Binding-site contacts:
Ligand atom C4' contacts residue PHE272 of chain 1.D at 3.4 Å (hydrophobic).
Ligand atom C1' contacts residue TYR271 of chain 1.D at 3.6 Å (hydrophobic).
Ligand atom O3G contacts residue ASP190 of chain 1.D at 3.3 Å (salt-bridge).
Ligand atom O2A contacts residue MN1 of chain 1.H at 3.5 Å.
Ligand atom O1A contacts residue MN1 of chain 1.G at 2.4 Å.
Ligand atom O1A contacts residue MN1 of chain 1.H at 2.7 Å.
Ligand atom PG contacts residue GLY189 of chain 1.D at 3.6 Å.
Ligand atom O2B contacts residue ARG183 of chain 1.D at 2.9 Å (salt-bridge).
Ligand atom O1G contacts residue GLY189 of chain 1.D at 3.3 Å (h-bond).
Ligand atom O3G contacts residue GLY189 of chain 1.D at 3.0 Å (h-bond).
Ligand atom C2' contacts residue ASN279 of chain 1.D at 3.5 Å.
Ligand atom PG contacts residue MN1 of chain 1.G at 3.3 Å.
Ligand atom O1A contacts residue ASP192 of chain 1.D at 3.0 Å (salt-bridge).
Ligand atom PG contacts residue SER180 of chain 1.D at 3.5 Å.
Ligand atom O1G contacts residue ARG149 of chain 1.D at 3.3 Å (salt-bridge).
Ligand atom PB contacts residue MN1 of chain 1.G at 2.9 Å.
Ligand atom O5' contacts residue ASP192 of chain 1.D at 3.3 Å (salt-bridge).
Ligand atom N2 contacts residue ARG283 of chain 1.D at 3.0 Å (salt-bridge).
Ligand atom C2' contacts residue TYR271 of chain 1.D at 3.2 Å (hydrophobic).
Ligand atom O4' contacts residue PHE272 of chain 1.D at 3.3 Å.
Ligand atom O1A contacts residue ASP190 of chain 1.D at 2.8 Å (salt-bridge).
Ligand atom O1B contacts residue MN1 of chain 1.G at 1.9 Å.
Ligand atom C5' contacts residue MN1 of chain 1.G at 3.6 Å.
Ligand atom O3' contacts residue THR273 of chain 1.D at 3.3 Å (h-bond).
Ligand atom O3G contacts residue SER180 of chain 1.D at 2.5 Å (h-bond).
Ligand atom C5 contacts residue ASP276 of chain 1.D at 3.6 Å.
Ligand atom N3 contacts residue ASN279 of chain 1.D at 3.2 Å (h-bond).
Ligand atom O3B contacts residue MN1 of chain 1.G at 3.4 Å.
Ligand atom O5' contacts residue MN1 of chain 1.H at 3.0 Å.
Ligand atom O2G contacts residue MN1 of chain 1.G at 3.5 Å.
Ligand atom O3' contacts residue GLY274 of chain 1.D at 3.0 Å.
Ligand atom O1B contacts residue ASP192 of chain 1.D at 3.5 Å (salt-bridge).
Ligand atom PA contacts residue MN1 of chain 1.H at 3.2 Å.
Ligand atom N2 contacts residue ASN279 of chain 1.D at 3.5 Å.
Ligand atom C5' contacts residue ASP192 of chain 1.D at 3.0 Å.
Ligand atom C2' contacts residue GLY274 of chain 1.D at 3.6 Å.
Ligand atom PA contacts residue MN1 of chain 1.G at 3.4 Å.
Ligand atom O3G contacts residue MN1 of chain 1.G at 2.7 Å.
Ligand atom O1B contacts residue SER180 of chain 1.D at 3.2 Å (h-bond).
Ligand atom O1B contacts residue GLY179 of chain 1.D at 3.6 Å.

Sequence of chain 1.D:
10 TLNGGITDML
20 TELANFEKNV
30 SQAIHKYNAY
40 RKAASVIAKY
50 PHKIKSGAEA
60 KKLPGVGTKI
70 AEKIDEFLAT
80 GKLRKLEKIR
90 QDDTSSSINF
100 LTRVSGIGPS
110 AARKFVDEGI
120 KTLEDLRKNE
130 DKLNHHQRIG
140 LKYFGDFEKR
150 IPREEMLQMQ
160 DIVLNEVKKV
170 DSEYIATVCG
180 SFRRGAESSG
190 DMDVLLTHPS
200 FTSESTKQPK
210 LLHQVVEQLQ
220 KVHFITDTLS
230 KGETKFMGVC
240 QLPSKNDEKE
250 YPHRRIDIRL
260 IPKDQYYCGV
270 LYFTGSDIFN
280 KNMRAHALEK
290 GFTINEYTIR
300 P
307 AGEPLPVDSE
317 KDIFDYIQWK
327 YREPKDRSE

This small molecule binds to this protein.
Small molecule (SMILES): Nc1nc2c(ncn2[C@@H]2O[C@H](CO[P](=O)(O)C[P](=O)(O)OP(=O)(O)O)[C@@H](O)[C@H]2O)c(=O)[nH]1